This small molecule binds to this protein.
Small molecule (SMILES): COc1ccccc1/C=C/C(=O)c1ccc(O)cc1O

Sequence of chain 1.A:
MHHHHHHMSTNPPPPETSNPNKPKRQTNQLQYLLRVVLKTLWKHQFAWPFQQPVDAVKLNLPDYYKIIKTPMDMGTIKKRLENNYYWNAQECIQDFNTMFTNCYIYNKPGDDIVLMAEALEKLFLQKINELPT

Binding-site contacts:
Ligand atom CAF contacts residue GLN52 of chain 1.A at 3.5 Å.
Ligand atom CAE contacts residue ASP55 of chain 1.A at 3.9 Å.
Ligand atom CAE contacts residue PRO53 of chain 1.A at 4.1 Å (hydrophobic).
Ligand atom CAE contacts residue LYS58 of chain 1.A at 4.0 Å.
Ligand atom OAJ contacts residue PRO49 of chain 1.A at 3.8 Å.
Ligand atom CAH contacts residue TRP48 of chain 1.A at 3.8 Å (hydrophobic).
Ligand atom CAG contacts residue PRO49 of chain 1.A at 4.0 Å (hydrophobic).
Ligand atom CAB contacts residue GLN52 of chain 1.A at 4.1 Å.
Ligand atom OAQ contacts residue LEU59 of chain 1.A at 3.2 Å.
Ligand atom CAP contacts residue PRO49 of chain 1.A at 4.1 Å (hydrophobic).
Ligand atom OAQ contacts residue VAL54 of chain 1.A at 3.1 Å.
Ligand atom CAP contacts residue ILE113 of chain 1.A at 3.8 Å (hydrophobic).
Ligand atom CAG contacts residue LEU59 of chain 1.A at 3.3 Å (hydrophobic).
Ligand atom CAF contacts residue LYS58 of chain 1.A at 3.2 Å.
Ligand atom CAA contacts residue GLN52 of chain 1.A at 4.1 Å.
Ligand atom CAI contacts residue ILE113 of chain 1.A at 4.0 Å (hydrophobic).
Ligand atom CAC contacts residue LEU59 of chain 1.A at 3.6 Å (hydrophobic).
Ligand atom OAJ contacts residue LEU59 of chain 1.A at 3.1 Å.
Ligand atom CAH contacts residue PRO49 of chain 1.A at 3.8 Å (hydrophobic).
Ligand atom CAH contacts residue LEU59 of chain 1.A at 3.6 Å (hydrophobic).
Ligand atom CAB contacts residue TRP48 of chain 1.A at 3.7 Å (hydrophobic).
Ligand atom CAK contacts residue ILE113 of chain 1.A at 3.8 Å (hydrophobic).
Ligand atom CAC contacts residue GLN52 of chain 1.A at 3.9 Å.
Ligand atom OAR contacts residue GLN52 of chain 1.A at 3.8 Å.
Ligand atom CAC contacts residue ASP55 of chain 1.A at 3.9 Å.
Ligand atom OAQ contacts residue ASP55 of chain 1.A at 3.0 Å (salt-bridge).
Ligand atom CAD contacts residue LYS58 of chain 1.A at 3.6 Å.
Ligand atom OAQ contacts residue PRO53 of chain 1.A at 3.9 Å.
Ligand atom CAI contacts residue LEU59 of chain 1.A at 4.1 Å (hydrophobic).
Ligand atom CAD contacts residue GLN52 of chain 1.A at 3.8 Å.
Ligand atom CAN contacts residue ILE113 of chain 1.A at 4.0 Å (hydrophobic).
Ligand atom CAL contacts residue ILE113 of chain 1.A at 3.9 Å (hydrophobic).
Ligand atom CAT contacts residue ASN107 of chain 1.A at 4.1 Å.
Ligand atom CAA contacts residue PRO49 of chain 1.A at 4.1 Å (hydrophobic).
Ligand atom CAP contacts residue TRP48 of chain 1.A at 3.5 Å (hydrophobic).
Ligand atom CAE contacts residue GLN52 of chain 1.A at 3.5 Å.
Ligand atom CAO contacts residue TRP48 of chain 1.A at 3.8 Å (hydrophobic).
Ligand atom CAI contacts residue PRO49 of chain 1.A at 4.0 Å (hydrophobic).
Ligand atom CAA contacts residue LEU59 of chain 1.A at 3.7 Å (hydrophobic).
Ligand atom OAR contacts residue LYS58 of chain 1.A at 2.6 Å (salt-bridge).